Binding-site contacts:
Ligand atom N2 contacts residue GLY95 of chain 1.E at 4.3 Å.
Ligand atom C7 contacts residue ASN92 of chain 1.E at 3.6 Å.
Ligand atom C2 contacts residue THR94 of chain 1.E at 3.8 Å.
Ligand atom O4 contacts residue THR75 of chain 1.P at 3.5 Å (h-bond).
Ligand atom C3 contacts residue ASN92 of chain 1.E at 3.8 Å.
Ligand atom C5 contacts residue ASN92 of chain 1.E at 3.7 Å.
Ligand atom O3 contacts residue THR94 of chain 1.E at 3.9 Å.
Ligand atom C2 contacts residue ASN92 of chain 1.E at 2.5 Å.
Ligand atom C4 contacts residue ASN92 of chain 1.E at 4.3 Å.
Ligand atom C6 contacts residue GLN181 of chain 1.E at 4.2 Å.
Ligand atom O6 contacts residue GLN181 of chain 1.E at 3.7 Å.
Ligand atom C7 contacts residue THR94 of chain 1.E at 4.2 Å.
Ligand atom N2 contacts residue THR94 of chain 1.E at 3.3 Å (h-bond).
Ligand atom C8 contacts residue PRO96 of chain 1.E at 3.8 Å (hydrophobic).
Ligand atom C8 contacts residue THR94 of chain 1.E at 4.4 Å.
Ligand atom C1 contacts residue ASN92 of chain 1.E at 1.5 Å.
Ligand atom O5 contacts residue ASN92 of chain 1.E at 2.4 Å (h-bond).
Ligand atom O7 contacts residue ASN92 of chain 1.E at 3.5 Å (h-bond).
Ligand atom C7 contacts residue PRO96 of chain 1.E at 4.2 Å (hydrophobic).
Ligand atom N2 contacts residue ASN92 of chain 1.E at 2.9 Å (h-bond).

Sequence of chain 1.E:
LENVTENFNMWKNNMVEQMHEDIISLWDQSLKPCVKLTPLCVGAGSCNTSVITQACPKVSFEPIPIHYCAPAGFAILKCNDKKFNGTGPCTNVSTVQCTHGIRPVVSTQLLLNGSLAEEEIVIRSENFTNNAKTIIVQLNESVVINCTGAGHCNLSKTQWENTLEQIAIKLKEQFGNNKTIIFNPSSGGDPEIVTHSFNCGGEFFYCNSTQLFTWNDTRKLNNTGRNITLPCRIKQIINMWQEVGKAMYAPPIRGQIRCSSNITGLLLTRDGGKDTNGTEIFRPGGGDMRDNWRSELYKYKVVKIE

Sequence of chain 1.P:
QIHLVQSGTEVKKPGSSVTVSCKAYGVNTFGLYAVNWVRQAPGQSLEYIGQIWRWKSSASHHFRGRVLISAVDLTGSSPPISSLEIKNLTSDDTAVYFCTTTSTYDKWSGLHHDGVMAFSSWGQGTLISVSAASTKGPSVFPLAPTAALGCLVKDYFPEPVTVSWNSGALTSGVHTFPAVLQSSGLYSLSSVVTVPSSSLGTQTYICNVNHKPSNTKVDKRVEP

A small-molecule ligand and the protein it binds are described below.
Small molecule (SMILES): CC(=O)N[C@@H]1[C@@H](O)[C@H](O)[C@@H](CO)O[C@H]1O